Binding-site contacts:
Ligand atom C2 contacts residue ASN27 of chain 1.E at 3.5 Å.
Ligand atom O7 contacts residue ASN27 of chain 1.E at 3.7 Å.
Ligand atom N2 contacts residue ASN27 of chain 1.E at 3.1 Å (h-bond).
Ligand atom C8 contacts residue ASN27 of chain 1.E at 3.9 Å.
Ligand atom O5 contacts residue ASN27 of chain 1.E at 3.8 Å.
Ligand atom O5 contacts residue GLN19 of chain 1.E at 4.4 Å.
Ligand atom C7 contacts residue ASN27 of chain 1.E at 3.3 Å.
Ligand atom C1 contacts residue ASN27 of chain 1.E at 3.1 Å.

Sequence of chain 1.E:
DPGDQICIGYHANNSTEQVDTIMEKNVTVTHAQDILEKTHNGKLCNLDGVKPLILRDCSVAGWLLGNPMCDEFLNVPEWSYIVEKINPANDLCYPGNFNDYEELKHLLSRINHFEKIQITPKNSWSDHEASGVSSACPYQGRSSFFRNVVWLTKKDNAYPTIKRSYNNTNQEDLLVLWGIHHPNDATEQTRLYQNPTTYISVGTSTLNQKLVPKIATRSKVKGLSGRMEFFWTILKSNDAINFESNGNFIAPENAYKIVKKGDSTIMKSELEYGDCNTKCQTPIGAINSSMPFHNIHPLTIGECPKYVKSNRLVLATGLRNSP

A protein and the small-molecule ligand that binds it are described below.
Small molecule (SMILES): CC(=O)N[C@@H]1[C@@H](O)[C@H](O)[C@@H](CO)O[C@H]1O